Binding-site contacts:
Ligand atom C9 contacts residue TYR175 of chain 1.A at 3.5 Å (hydrophobic).
Ligand atom O2 contacts residue GLY213 of chain 1.A at 2.9 Å (h-bond).
Ligand atom OH contacts residue THR183 of chain 1.A at 3.5 Å.
Ligand atom C7 contacts residue ASP60 of chain 1.A at 3.7 Å.
Ligand atom C3 contacts residue PHE22 of chain 1.A at 3.5 Å (hydrophobic).
Ligand atom C9 contacts residue LEU100 of chain 1.A at 3.7 Å (hydrophobic).
Ligand atom P1 contacts residue GLY213 of chain 1.A at 4.0 Å.
Ligand atom C8 contacts residue TYR175 of chain 1.A at 3.9 Å (hydrophobic).
Ligand atom O1 contacts residue GLY184 of chain 1.A at 3.6 Å (h-bond).
Ligand atom O1 contacts residue THR183 of chain 1.A at 3.9 Å.
Ligand atom OH contacts residue ASP60 of chain 1.A at 2.8 Å (salt-bridge).
Ligand atom C1 contacts residue THR183 of chain 1.A at 3.7 Å.
Ligand atom O1 contacts residue SER235 of chain 1.A at 2.6 Å (h-bond).
Ligand atom C5 contacts residue PHE212 of chain 1.A at 3.7 Å (hydrophobic).
Ligand atom O1 contacts residue GLY234 of chain 1.A at 3.7 Å.
Ligand atom P1 contacts residue GLY184 of chain 1.A at 3.9 Å.
Ligand atom C6 contacts residue ASP60 of chain 1.A at 3.8 Å.
Ligand atom P1 contacts residue GLY234 of chain 1.A at 3.9 Å.
Ligand atom OH contacts residue LEU100 of chain 1.A at 3.8 Å.
Ligand atom C9 contacts residue LEU127 of chain 1.A at 3.7 Å (hydrophobic).
Ligand atom C6 contacts residue THR183 of chain 1.A at 3.6 Å.
Ligand atom C7 contacts residue LEU100 of chain 1.A at 3.7 Å (hydrophobic).
Ligand atom P1 contacts residue SER235 of chain 1.A at 3.9 Å.
Ligand atom S1 contacts residue LEU100 of chain 1.A at 3.8 Å.
Ligand atom C2 contacts residue GLY234 of chain 1.A at 4.0 Å.
Ligand atom C9 contacts residue PHE212 of chain 1.A at 3.9 Å (hydrophobic).
Ligand atom C7 contacts residue THR183 of chain 1.A at 3.6 Å.
Ligand atom S1 contacts residue TYR175 of chain 1.A at 3.8 Å.
Ligand atom O3 contacts residue SER235 of chain 1.A at 3.7 Å.
Ligand atom O2 contacts residue THR183 of chain 1.A at 3.9 Å.
Ligand atom C8 contacts residue LEU100 of chain 1.A at 3.5 Å (hydrophobic).
Ligand atom C4 contacts residue TYR175 of chain 1.A at 3.2 Å (hydrophobic).
Ligand atom C10 contacts residue PHE212 of chain 1.A at 3.7 Å (hydrophobic).
Ligand atom O3 contacts residue GLY213 of chain 1.A at 3.9 Å.
Ligand atom O2 contacts residue PHE212 of chain 1.A at 3.5 Å.
Ligand atom O2 contacts residue GLY184 of chain 1.A at 3.0 Å (h-bond).
Ligand atom C10 contacts residue ILE153 of chain 1.A at 4.0 Å (hydrophobic).
Ligand atom O3 contacts residue SER233 of chain 1.A at 3.9 Å.
Ligand atom C1 contacts residue PHE212 of chain 1.A at 3.8 Å (hydrophobic).
Ligand atom O3 contacts residue GLY234 of chain 1.A at 3.0 Å (h-bond).

Sequence of chain 1.A:
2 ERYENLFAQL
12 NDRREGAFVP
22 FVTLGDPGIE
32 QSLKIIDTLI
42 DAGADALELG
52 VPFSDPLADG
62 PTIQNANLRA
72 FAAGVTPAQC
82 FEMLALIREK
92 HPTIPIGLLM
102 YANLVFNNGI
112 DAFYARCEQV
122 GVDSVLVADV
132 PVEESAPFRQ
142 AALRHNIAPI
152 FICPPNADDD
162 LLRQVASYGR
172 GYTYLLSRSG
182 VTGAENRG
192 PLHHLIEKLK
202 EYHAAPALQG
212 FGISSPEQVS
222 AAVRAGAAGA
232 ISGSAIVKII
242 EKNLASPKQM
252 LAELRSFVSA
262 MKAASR

The protein below binds the small molecule below.
Small molecule (SMILES): O=P(O)(O)/C=C/CCSc1ccccc1O